Sequence of chain 1.Z:
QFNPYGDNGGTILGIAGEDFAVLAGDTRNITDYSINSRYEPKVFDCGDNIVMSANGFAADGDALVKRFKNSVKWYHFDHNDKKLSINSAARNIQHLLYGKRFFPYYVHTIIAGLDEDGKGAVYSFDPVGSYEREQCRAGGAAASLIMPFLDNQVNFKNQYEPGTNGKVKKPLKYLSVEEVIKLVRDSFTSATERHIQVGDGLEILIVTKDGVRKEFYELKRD

Sequence of chain 1.H:
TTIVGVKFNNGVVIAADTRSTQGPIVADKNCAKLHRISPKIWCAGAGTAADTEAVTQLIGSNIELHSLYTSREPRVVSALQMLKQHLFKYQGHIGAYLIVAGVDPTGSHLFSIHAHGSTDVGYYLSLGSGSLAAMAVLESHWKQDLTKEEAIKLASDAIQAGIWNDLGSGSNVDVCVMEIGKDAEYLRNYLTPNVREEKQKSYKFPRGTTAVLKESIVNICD

Sequence of chain 1.I:
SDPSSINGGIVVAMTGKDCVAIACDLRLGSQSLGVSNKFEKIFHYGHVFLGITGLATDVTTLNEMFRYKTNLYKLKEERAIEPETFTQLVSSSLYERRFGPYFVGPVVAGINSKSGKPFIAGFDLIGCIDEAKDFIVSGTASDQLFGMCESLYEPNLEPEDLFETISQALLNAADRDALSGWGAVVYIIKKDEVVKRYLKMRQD

The protein below binds the small molecule below.
Small molecule (SMILES): COc1ccc(C[C@H](NC(=O)[C@H](C)NC(=O)CN2CCOCC2)C(=O)N[C@@H](Cc2ccccc2)[C@@H](O)[C@H](C)CO)cc1

Binding-site contacts:
Ligand atom C4 contacts residue CYS31 of chain 1.H at 3.2 Å (hydrophobic).
Ligand atom O13 contacts residue THR21 of chain 1.H at 3.2 Å (h-bond).
Ligand atom C4 contacts residue SER20 of chain 1.H at 3.5 Å.
Ligand atom O49 contacts residue SER20 of chain 1.H at 3.0 Å (h-bond).
Ligand atom C38 contacts residue SER20 of chain 1.H at 3.8 Å.
Ligand atom C36 contacts residue LEU126 of chain 1.I at 3.7 Å (hydrophobic).
Ligand atom C30 contacts residue ASP125 of chain 1.I at 3.5 Å.
Ligand atom C46 contacts residue THR48 of chain 1.H at 2.9 Å.
Ligand atom C7 contacts residue THR1 of chain 1.H at 2.6 Å.
Ligand atom C9 contacts residue THR1 of chain 1.H at 1.4 Å.
Ligand atom C6 contacts residue THR1 of chain 1.H at 3.7 Å.
Ligand atom C11 contacts residue ARG19 of chain 1.H at 3.2 Å.
Ligand atom C42 contacts residue GLY47 of chain 1.H at 3.7 Å.
Ligand atom N25 contacts residue THR21 of chain 1.H at 3.0 Å (h-bond).
Ligand atom O21 contacts residue THR1 of chain 1.H at 2.4 Å (h-bond).
Ligand atom C11 contacts residue GLY168 of chain 1.H at 3.2 Å.
Ligand atom O49 contacts residue THR21 of chain 1.H at 3.2 Å (h-bond).
Ligand atom C23 contacts residue GLY47 of chain 1.H at 3.7 Å.
Ligand atom C12 contacts residue THR1 of chain 1.H at 2.5 Å.
Ligand atom C1 contacts residue GLY45 of chain 1.H at 3.5 Å.
Ligand atom C24 contacts residue GLY47 of chain 1.H at 3.5 Å.
Ligand atom C8 contacts residue THR1 of chain 1.H at 2.4 Å.
Ligand atom O13 contacts residue GLY168 of chain 1.H at 3.6 Å.
Ligand atom N22 contacts residue THR1 of chain 1.H at 3.7 Å.
Ligand atom N28 contacts residue ASP125 of chain 1.I at 3.4 Å (salt-bridge).
Ligand atom C10 contacts residue GLY168 of chain 1.H at 3.7 Å.
Ligand atom O13 contacts residue THR1 of chain 1.H at 3.0 Å (h-bond).
Ligand atom O39 contacts residue ALA49 of chain 1.H at 3.3 Å (h-bond).
Ligand atom C3 contacts residue CYS31 of chain 1.H at 3.6 Å (hydrophobic).
Ligand atom C11 contacts residue THR1 of chain 1.H at 2.5 Å.
Ligand atom C2 contacts residue THR52 of chain 1.H at 3.7 Å.
Ligand atom C1 contacts residue THR52 of chain 1.H at 3.7 Å.
Ligand atom C5 contacts residue SER20 of chain 1.H at 3.6 Å.
Ligand atom C10 contacts residue THR1 of chain 1.H at 1.5 Å.
Ligand atom C7 contacts residue GLY45 of chain 1.H at 3.8 Å.
Ligand atom O21 contacts residue ALA46 of chain 1.H at 3.8 Å.
Ligand atom C27 contacts residue THR21 of chain 1.H at 3.6 Å.
Ligand atom C11 contacts residue LYS33 of chain 1.H at 3.6 Å.
Ligand atom N22 contacts residue GLY47 of chain 1.H at 2.9 Å (h-bond).
Ligand atom O21 contacts residue GLY47 of chain 1.H at 3.1 Å (h-bond).